Sequence of chain 19.C:
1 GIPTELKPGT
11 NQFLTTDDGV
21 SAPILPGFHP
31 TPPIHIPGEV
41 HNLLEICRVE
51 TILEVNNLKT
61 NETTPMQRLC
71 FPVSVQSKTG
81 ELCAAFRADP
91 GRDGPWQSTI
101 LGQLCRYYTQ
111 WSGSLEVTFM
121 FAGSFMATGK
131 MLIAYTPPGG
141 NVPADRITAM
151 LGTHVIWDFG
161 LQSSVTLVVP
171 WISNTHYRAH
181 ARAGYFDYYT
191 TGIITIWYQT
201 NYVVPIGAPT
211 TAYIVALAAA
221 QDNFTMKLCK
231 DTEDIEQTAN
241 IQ

Sequence of chain 18.C:
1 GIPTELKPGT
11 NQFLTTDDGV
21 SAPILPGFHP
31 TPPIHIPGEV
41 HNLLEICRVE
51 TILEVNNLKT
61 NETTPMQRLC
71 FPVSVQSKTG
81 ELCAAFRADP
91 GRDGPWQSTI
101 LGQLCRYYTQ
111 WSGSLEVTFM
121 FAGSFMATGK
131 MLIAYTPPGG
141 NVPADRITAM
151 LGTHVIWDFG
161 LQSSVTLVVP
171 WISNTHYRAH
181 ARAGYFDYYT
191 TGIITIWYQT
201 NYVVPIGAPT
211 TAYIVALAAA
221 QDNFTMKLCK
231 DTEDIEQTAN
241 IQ

The protein below binds the small molecule below.
Small molecule (SMILES): CCO/N=C/c1ccc(OCC[C@@H](C)CCN2CCN(c3ccncc3)C2=O)cc1

Sequence of chain 18.A:
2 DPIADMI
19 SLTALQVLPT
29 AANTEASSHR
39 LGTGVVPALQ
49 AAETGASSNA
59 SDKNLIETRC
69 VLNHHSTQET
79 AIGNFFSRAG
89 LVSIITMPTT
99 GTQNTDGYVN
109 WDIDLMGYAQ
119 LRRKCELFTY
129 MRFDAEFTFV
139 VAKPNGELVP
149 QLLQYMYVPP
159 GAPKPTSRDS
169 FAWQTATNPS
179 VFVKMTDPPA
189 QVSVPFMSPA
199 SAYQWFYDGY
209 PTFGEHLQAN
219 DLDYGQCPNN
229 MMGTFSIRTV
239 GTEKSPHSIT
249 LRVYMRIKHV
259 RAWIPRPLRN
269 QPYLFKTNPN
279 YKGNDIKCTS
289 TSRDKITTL

Binding-site contacts:
Ligand atom CAN contacts residue ILE111 of chain 18.A at 3.8 Å (hydrophobic).
Ligand atom CAM contacts residue TYR155 of chain 18.A at 3.9 Å (hydrophobic).
Ligand atom CAA contacts residue VAL179 of chain 18.A at 3.5 Å (hydrophobic).
Ligand atom CBA contacts residue TRP203 of chain 18.A at 3.8 Å (hydrophobic).
Ligand atom CAF contacts residue MET114 of chain 18.A at 3.1 Å (hydrophobic).
Ligand atom CAL contacts residue ILE111 of chain 18.A at 3.9 Å (hydrophobic).
Ligand atom CAS contacts residue TYR201 of chain 18.A at 3.9 Å (hydrophobic).
Ligand atom NBD contacts residue TRP203 of chain 18.A at 3.6 Å.
Ligand atom CAE contacts residue ASN228 of chain 18.A at 3.6 Å.
Ligand atom CAS contacts residue ASN228 of chain 18.A at 3.5 Å.
Ligand atom CAG contacts residue TRP203 of chain 18.A at 3.7 Å (hydrophobic).
Ligand atom CAD contacts residue PHE137 of chain 18.A at 3.9 Å (hydrophobic).
Ligand atom CAQ contacts residue LEU113 of chain 18.A at 3.6 Å (hydrophobic).
Ligand atom CAA contacts residue PRO177 of chain 18.A at 3.2 Å (hydrophobic).
Ligand atom CAL contacts residue TYR155 of chain 18.A at 3.4 Å (hydrophobic).
Ligand atom OAW contacts residue MET195 of chain 18.A at 3.4 Å.
Ligand atom CAG contacts residue GLN202 of chain 18.A at 3.5 Å.
Ligand atom NAU contacts residue MET114 of chain 18.A at 3.9 Å.
Ligand atom OAC contacts residue LEU113 of chain 18.A at 3.4 Å (h-bond).
Ligand atom CAH contacts residue MET114 of chain 18.A at 3.5 Å (hydrophobic).
Ligand atom CAG contacts residue ASN228 of chain 18.A at 3.3 Å.
Ligand atom CBA contacts residue ASN228 of chain 18.A at 3.7 Å.
Ligand atom CAO contacts residue MET230 of chain 18.A at 3.6 Å (hydrophobic).
Ligand atom NBD contacts residue ASN228 of chain 18.A at 3.7 Å.
Ligand atom CAR contacts residue TYR201 of chain 18.A at 3.5 Å (hydrophobic).
Ligand atom CAJ contacts residue TYR155 of chain 18.A at 3.5 Å (hydrophobic).
Ligand atom CAS contacts residue TRP203 of chain 18.A at 3.4 Å (hydrophobic).
Ligand atom CAE contacts residue GLN202 of chain 18.A at 3.6 Å.
Ligand atom CAZ contacts residue ILE111 of chain 18.A at 3.9 Å (hydrophobic).
Ligand atom OAC contacts residue ASP112 of chain 18.A at 3.8 Å.
Ligand atom CAK contacts residue PHE135 of chain 18.A at 3.3 Å (hydrophobic).
Ligand atom CAR contacts residue ASN228 of chain 18.A at 3.7 Å.
Ligand atom CAF contacts residue ASP112 of chain 18.A at 3.9 Å.
Ligand atom NAT contacts residue TYR155 of chain 18.A at 3.9 Å.
Ligand atom CAP contacts residue LEU113 of chain 18.A at 3.6 Å (hydrophobic).
Ligand atom NBC contacts residue ASN228 of chain 18.A at 3.7 Å.
Ligand atom CBB contacts residue LEU113 of chain 18.A at 3.7 Å (hydrophobic).
Ligand atom CAI contacts residue PHE135 of chain 18.A at 3.5 Å (hydrophobic).
Ligand atom CAX contacts residue ASN228 of chain 18.A at 3.8 Å.
Ligand atom CAN contacts residue PHE135 of chain 18.A at 3.8 Å (hydrophobic).